Sequence of chain 52.BA:
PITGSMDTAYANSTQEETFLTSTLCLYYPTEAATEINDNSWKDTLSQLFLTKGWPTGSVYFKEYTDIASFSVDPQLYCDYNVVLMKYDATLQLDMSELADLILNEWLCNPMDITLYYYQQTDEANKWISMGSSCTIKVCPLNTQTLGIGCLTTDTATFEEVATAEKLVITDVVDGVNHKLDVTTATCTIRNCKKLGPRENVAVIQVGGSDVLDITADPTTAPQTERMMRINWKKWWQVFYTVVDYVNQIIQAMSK

Binding-site contacts:
Ligand atom C8 contacts residue TYR17 of chain 52.BA at 4.4 Å (hydrophobic).
Ligand atom C5 contacts residue ASN19 of chain 52.BA at 3.5 Å.
Ligand atom C1 contacts residue ASN19 of chain 52.BA at 1.6 Å.
Ligand atom C3 contacts residue ASN19 of chain 52.BA at 4.0 Å.
Ligand atom C7 contacts residue ASN19 of chain 52.BA at 3.8 Å.
Ligand atom O7 contacts residue ASN19 of chain 52.BA at 4.2 Å.
Ligand atom C2 contacts residue ASN19 of chain 52.BA at 2.9 Å.
Ligand atom O5 contacts residue ASN19 of chain 52.BA at 2.5 Å (h-bond).
Ligand atom C4 contacts residue ASN19 of chain 52.BA at 4.4 Å.
Ligand atom N2 contacts residue ASN19 of chain 52.BA at 3.2 Å (h-bond).

A small-molecule ligand and the protein it binds are described below.
Small molecule (SMILES): CC(=O)N[C@H]1[C@H](O[C@H]2[C@H](O)[C@@H](NC(C)=O)CO[C@@H]2CO)O[C@H](CO)[C@@H](O)[C@@H]1O